A small-molecule ligand and the protein it binds are described below.
Small molecule (SMILES): CC(=O)N[C@H]1[C@H](O[C@H]2[C@H](O)[C@@H](NC(C)=O)CO[C@@H]2CO)O[C@H](CO)[C@@H](O)[C@@H]1O

Binding-site contacts:
Ligand atom O5 contacts residue TYR207 of chain 1.A at 4.4 Å.
Ligand atom O7 contacts residue ASN142 of chain 1.A at 3.5 Å (h-bond).
Ligand atom C2 contacts residue ASN142 of chain 1.A at 2.5 Å.
Ligand atom C5 contacts residue ASN142 of chain 1.A at 3.7 Å.
Ligand atom N2 contacts residue ASN142 of chain 1.A at 2.9 Å (h-bond).
Ligand atom C4 contacts residue ASN142 of chain 1.A at 4.2 Å.
Ligand atom O4 contacts residue LEU187 of chain 1.A at 4.1 Å.
Ligand atom C1 contacts residue VAL209 of chain 1.A at 4.4 Å (hydrophobic).
Ligand atom C8 contacts residue PRO188 of chain 1.A at 3.5 Å (hydrophobic).
Ligand atom C8 contacts residue TYR207 of chain 1.A at 4.2 Å (hydrophobic).
Ligand atom C6 contacts residue TYR207 of chain 1.A at 3.7 Å (hydrophobic).
Ligand atom C1 contacts residue ASN142 of chain 1.A at 1.4 Å.
Ligand atom C8 contacts residue VAL209 of chain 1.A at 3.6 Å (hydrophobic).
Ligand atom C7 contacts residue LEU187 of chain 1.A at 4.1 Å (hydrophobic).
Ligand atom N2 contacts residue VAL209 of chain 1.A at 4.0 Å.
Ligand atom C8 contacts residue TYR189 of chain 1.A at 3.9 Å (hydrophobic).
Ligand atom C7 contacts residue ASN142 of chain 1.A at 3.4 Å.
Ligand atom O5 contacts residue ASN142 of chain 1.A at 2.4 Å (h-bond).
Ligand atom C5 contacts residue TYR207 of chain 1.A at 4.1 Å (hydrophobic).
Ligand atom C3 contacts residue ASN142 of chain 1.A at 3.8 Å.
Ligand atom O7 contacts residue LEU187 of chain 1.A at 3.1 Å.
Ligand atom C8 contacts residue ASN142 of chain 1.A at 4.4 Å.

Sequence of chain 1.A:
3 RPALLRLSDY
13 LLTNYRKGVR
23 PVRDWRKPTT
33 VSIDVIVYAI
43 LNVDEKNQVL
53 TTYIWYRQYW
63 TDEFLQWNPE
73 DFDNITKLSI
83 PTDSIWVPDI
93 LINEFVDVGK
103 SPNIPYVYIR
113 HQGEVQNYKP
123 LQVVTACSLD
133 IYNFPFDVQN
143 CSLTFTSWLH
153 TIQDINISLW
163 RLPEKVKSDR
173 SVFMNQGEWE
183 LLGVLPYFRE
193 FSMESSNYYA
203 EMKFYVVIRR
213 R